This small molecule binds to this protein.
Small molecule (SMILES): CC(=O)N[C@@H]1[C@@H](O)[C@H](O)[C@@H](CO)O[C@H]1O

Sequence of chain 1.D:
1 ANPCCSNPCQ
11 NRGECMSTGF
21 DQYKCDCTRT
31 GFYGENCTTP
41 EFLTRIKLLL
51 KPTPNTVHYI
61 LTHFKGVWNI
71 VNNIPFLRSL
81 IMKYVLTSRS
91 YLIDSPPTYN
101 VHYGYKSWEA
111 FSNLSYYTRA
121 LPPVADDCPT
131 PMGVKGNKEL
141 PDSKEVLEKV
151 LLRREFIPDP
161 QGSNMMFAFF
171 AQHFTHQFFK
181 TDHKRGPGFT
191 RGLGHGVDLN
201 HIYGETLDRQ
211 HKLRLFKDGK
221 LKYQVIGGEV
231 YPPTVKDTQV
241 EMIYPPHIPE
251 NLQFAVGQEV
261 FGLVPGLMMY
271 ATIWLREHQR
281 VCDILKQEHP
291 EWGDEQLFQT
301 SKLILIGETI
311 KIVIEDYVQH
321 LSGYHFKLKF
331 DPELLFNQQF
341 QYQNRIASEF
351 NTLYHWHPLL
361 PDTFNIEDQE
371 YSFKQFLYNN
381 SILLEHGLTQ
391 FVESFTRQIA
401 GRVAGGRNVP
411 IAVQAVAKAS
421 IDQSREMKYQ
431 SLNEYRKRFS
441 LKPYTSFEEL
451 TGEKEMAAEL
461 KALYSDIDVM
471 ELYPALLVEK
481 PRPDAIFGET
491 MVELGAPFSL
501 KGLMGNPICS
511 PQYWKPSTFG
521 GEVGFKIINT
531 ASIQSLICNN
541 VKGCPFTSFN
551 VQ

Binding-site contacts:
Ligand atom C6 contacts residue LEU207 of chain 1.D at 4.4 Å (hydrophobic).
Ligand atom C1 contacts residue GLU109 of chain 1.C at 3.2 Å.
Ligand atom C8 contacts residue SER115 of chain 1.C at 2.7 Å.
Ligand atom N2 contacts residue ARG185 of chain 1.C at 3.7 Å.
Ligand atom C2 contacts residue GLU109 of chain 1.C at 4.4 Å.
Ligand atom C5 contacts residue GLU109 of chain 1.C at 3.7 Å.
Ligand atom O6 contacts residue GLU109 of chain 1.C at 2.8 Å.
Ligand atom C3 contacts residue ASN113 of chain 1.C at 3.7 Å.
Ligand atom C7 contacts residue SER115 of chain 1.C at 3.7 Å.
Ligand atom N2 contacts residue ASN113 of chain 1.C at 2.8 Å (h-bond).
Ligand atom O5 contacts residue TYR116 of chain 1.C at 3.4 Å (h-bond).
Ligand atom C7 contacts residue ASN113 of chain 1.C at 3.1 Å.
Ligand atom C7 contacts residue ARG185 of chain 1.C at 4.0 Å.
Ligand atom O7 contacts residue ASN113 of chain 1.C at 3.0 Å (h-bond).
Ligand atom C2 contacts residue ASN113 of chain 1.C at 2.4 Å.
Ligand atom C6 contacts residue TYR116 of chain 1.C at 3.4 Å (hydrophobic).
Ligand atom O6 contacts residue TYR103 of chain 1.C at 3.5 Å (h-bond).
Ligand atom C3 contacts residue ARG185 of chain 1.C at 4.5 Å.
Ligand atom C5 contacts residue TYR116 of chain 1.C at 3.1 Å (hydrophobic).
Ligand atom O3 contacts residue ARG185 of chain 1.C at 3.7 Å.
Ligand atom N2 contacts residue SER115 of chain 1.C at 3.9 Å.
Ligand atom C4 contacts residue TYR116 of chain 1.C at 4.4 Å (hydrophobic).
Ligand atom C6 contacts residue GLU109 of chain 1.C at 3.7 Å.
Ligand atom O5 contacts residue ASN113 of chain 1.C at 2.4 Å (h-bond).
Ligand atom C8 contacts residue ARG185 of chain 1.C at 3.7 Å.
Ligand atom C4 contacts residue ASN113 of chain 1.C at 4.1 Å.
Ligand atom C1 contacts residue ASN113 of chain 1.C at 1.4 Å.
Ligand atom C5 contacts residue ASN113 of chain 1.C at 3.7 Å.
Ligand atom C8 contacts residue ASN113 of chain 1.C at 3.6 Å.
Ligand atom C3 contacts residue PHE189 of chain 1.C at 4.2 Å (hydrophobic).
Ligand atom C1 contacts residue TYR116 of chain 1.C at 3.9 Å (hydrophobic).
Ligand atom O5 contacts residue GLU109 of chain 1.C at 2.5 Å (salt-bridge).
Ligand atom O6 contacts residue TYR116 of chain 1.C at 3.4 Å (h-bond).

Sequence of chain 1.C:
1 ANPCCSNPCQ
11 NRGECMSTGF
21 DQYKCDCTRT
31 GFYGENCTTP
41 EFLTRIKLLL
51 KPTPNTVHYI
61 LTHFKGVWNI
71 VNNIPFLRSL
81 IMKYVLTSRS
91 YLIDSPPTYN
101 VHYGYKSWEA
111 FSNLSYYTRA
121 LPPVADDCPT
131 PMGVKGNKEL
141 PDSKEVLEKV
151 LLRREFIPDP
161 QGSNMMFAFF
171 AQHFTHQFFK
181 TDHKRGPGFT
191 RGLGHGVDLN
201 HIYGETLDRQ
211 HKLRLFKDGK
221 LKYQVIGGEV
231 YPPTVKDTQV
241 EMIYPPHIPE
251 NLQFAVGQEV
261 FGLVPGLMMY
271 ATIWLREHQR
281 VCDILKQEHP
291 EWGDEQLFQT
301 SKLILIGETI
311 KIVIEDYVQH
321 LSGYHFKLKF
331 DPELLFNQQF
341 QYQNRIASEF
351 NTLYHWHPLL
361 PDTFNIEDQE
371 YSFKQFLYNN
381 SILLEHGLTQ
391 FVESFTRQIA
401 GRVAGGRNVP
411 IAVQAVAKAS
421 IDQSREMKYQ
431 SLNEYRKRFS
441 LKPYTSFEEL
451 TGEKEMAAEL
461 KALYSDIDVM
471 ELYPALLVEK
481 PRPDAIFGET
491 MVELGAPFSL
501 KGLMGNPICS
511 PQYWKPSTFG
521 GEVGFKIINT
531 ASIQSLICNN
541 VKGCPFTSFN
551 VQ